Binding-site contacts:
Ligand atom CD contacts residue GLU158 of chain 1.A at 3.4 Å.
Ligand atom S contacts residue SER204 of chain 1.A at 3.8 Å.
Ligand atom O1 contacts residue GLY203 of chain 1.A at 3.6 Å.
Ligand atom O1 contacts residue ALA162 of chain 1.A at 3.6 Å (h-bond).
Ligand atom O1 contacts residue ILE163 of chain 1.A at 3.4 Å.
Ligand atom CB contacts residue GLY225 of chain 1.A at 4.1 Å.
Ligand atom OE1 contacts residue LEU223 of chain 1.A at 3.8 Å.
Ligand atom O3 contacts residue GLY164 of chain 1.A at 3.6 Å.
Ligand atom OE2 contacts residue HIS86 of chain 1.A at 3.5 Å (h-bond).
Ligand atom CG contacts residue LEU223 of chain 1.A at 4.2 Å (hydrophobic).
Ligand atom CB contacts residue ILE163 of chain 1.A at 4.3 Å (hydrophobic).
Ligand atom O3 contacts residue LYS227 of chain 1.A at 4.0 Å.
Ligand atom O1 contacts residue GLY164 of chain 1.A at 2.9 Å (h-bond).
Ligand atom O2 contacts residue ALA224 of chain 1.A at 4.1 Å.
Ligand atom OE2 contacts residue ALA224 of chain 1.A at 4.4 Å.
Ligand atom CG contacts residue GLU158 of chain 1.A at 3.6 Å.
Ligand atom CG contacts residue ALA224 of chain 1.A at 4.3 Å (hydrophobic).
Ligand atom O2 contacts residue VAL205 of chain 1.A at 4.2 Å.
Ligand atom O2 contacts residue SER204 of chain 1.A at 3.5 Å (h-bond).
Ligand atom CB contacts residue ALA224 of chain 1.A at 4.4 Å (hydrophobic).
Ligand atom CD contacts residue ILE163 of chain 1.A at 4.3 Å (hydrophobic).
Ligand atom S contacts residue GLY164 of chain 1.A at 3.8 Å.
Ligand atom OE2 contacts residue ASN10 of chain 1.A at 3.3 Å (h-bond).
Ligand atom OE1 contacts residue GLU158 of chain 1.A at 2.5 Å (salt-bridge).
Ligand atom CD contacts residue ASN10 of chain 1.A at 4.2 Å.
Ligand atom O2 contacts residue GLY225 of chain 1.A at 4.0 Å.
Ligand atom CG contacts residue ILE163 of chain 1.A at 4.2 Å (hydrophobic).
Ligand atom CD contacts residue HIS86 of chain 1.A at 3.4 Å.
Ligand atom OE1 contacts residue HIS86 of chain 1.A at 2.8 Å (h-bond).
Ligand atom O1 contacts residue SER204 of chain 1.A at 2.9 Å (h-bond).
Ligand atom CG contacts residue GLY203 of chain 1.A at 4.4 Å.
Ligand atom OE1 contacts residue ASN10 of chain 1.A at 4.2 Å.

Sequence of chain 1.A:
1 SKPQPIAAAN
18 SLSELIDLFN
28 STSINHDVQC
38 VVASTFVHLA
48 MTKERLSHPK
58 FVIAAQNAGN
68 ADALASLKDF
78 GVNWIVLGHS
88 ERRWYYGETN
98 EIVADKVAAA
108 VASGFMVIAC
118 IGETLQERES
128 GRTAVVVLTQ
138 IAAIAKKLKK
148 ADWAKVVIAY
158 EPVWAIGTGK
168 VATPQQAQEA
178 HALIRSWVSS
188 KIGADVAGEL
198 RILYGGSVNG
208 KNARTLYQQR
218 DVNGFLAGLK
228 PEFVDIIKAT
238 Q

The protein below binds the small molecule below.
Small molecule (SMILES): O=C(O)CCS(=O)(=O)O